Binding-site contacts:
Ligand atom O1A contacts residue ALA24 of chain 27.C at 3.4 Å.
Ligand atom C2A contacts residue PHE186 of chain 27.A at 3.3 Å (hydrophobic).
Ligand atom C4 contacts residue LEU106 of chain 27.A at 3.3 Å (hydrophobic).
Ligand atom CM4 contacts residue PHE186 of chain 27.A at 3.5 Å (hydrophobic).
Ligand atom C3B contacts residue MET224 of chain 27.A at 3.6 Å (hydrophobic).
Ligand atom CM4 contacts residue ALA150 of chain 27.A at 3.7 Å (hydrophobic).
Ligand atom C2A contacts residue TYR152 of chain 27.A at 3.5 Å (hydrophobic).
Ligand atom F1 contacts residue MET224 of chain 27.A at 3.7 Å.
Ligand atom C1C contacts residue TYR128 of chain 27.A at 3.3 Å (hydrophobic).
Ligand atom O1A contacts residue PHE186 of chain 27.A at 3.4 Å.
Ligand atom C2C contacts residue TYR128 of chain 27.A at 3.2 Å (hydrophobic).
Ligand atom F3 contacts residue TYR152 of chain 27.A at 3.6 Å.
Ligand atom F2 contacts residue PHE186 of chain 27.A at 3.1 Å.
Ligand atom CM2 contacts residue MET224 of chain 27.A at 3.5 Å (hydrophobic).
Ligand atom CM3 contacts residue ASN219 of chain 27.A at 3.5 Å.
Ligand atom C3A contacts residue PHE186 of chain 27.A at 3.1 Å (hydrophobic).
Ligand atom C4 contacts residue TYR197 of chain 27.A at 3.7 Å (hydrophobic).
Ligand atom F2 contacts residue VAL176 of chain 27.A at 2.7 Å.
Ligand atom N3A contacts residue TYR152 of chain 27.A at 3.5 Å.
Ligand atom CM2 contacts residue TYR128 of chain 27.A at 3.4 Å (hydrophobic).
Ligand atom CM6 contacts residue VAL191 of chain 27.A at 3.7 Å (hydrophobic).
Ligand atom C1C contacts residue TYR197 of chain 27.A at 3.7 Å (hydrophobic).
Ligand atom F3 contacts residue SER175 of chain 27.A at 2.8 Å.
Ligand atom N1A contacts residue ALA24 of chain 27.C at 3.3 Å.
Ligand atom N3A contacts residue PHE186 of chain 27.A at 3.1 Å.
Ligand atom CM4 contacts residue VAL176 of chain 27.A at 3.7 Å (hydrophobic).
Ligand atom F3 contacts residue VAL176 of chain 27.A at 3.6 Å.
Ligand atom CM6 contacts residue TYR152 of chain 27.A at 3.4 Å (hydrophobic).
Ligand atom C3C contacts residue TYR128 of chain 27.A at 3.1 Å (hydrophobic).
Ligand atom F1 contacts residue PHE186 of chain 27.A at 3.3 Å.
Ligand atom O1 contacts residue MET221 of chain 27.A at 3.7 Å.
Ligand atom C6B contacts residue TYR152 of chain 27.A at 3.6 Å (hydrophobic).
Ligand atom N1A contacts residue PRO174 of chain 27.A at 3.5 Å.
Ligand atom C5B contacts residue TYR152 of chain 27.A at 3.4 Å (hydrophobic).
Ligand atom C4B contacts residue TYR152 of chain 27.A at 3.6 Å (hydrophobic).
Ligand atom F3 contacts residue PRO174 of chain 27.A at 3.1 Å.
Ligand atom N1A contacts residue PHE186 of chain 27.A at 3.5 Å.
Ligand atom O1A contacts residue PRO174 of chain 27.A at 3.4 Å.
Ligand atom F3 contacts residue ALA150 of chain 27.A at 3.0 Å.
Ligand atom C3 contacts residue LEU106 of chain 27.A at 3.4 Å (hydrophobic).

The small molecule below binds the protein below.
Small molecule (SMILES): Cc1cc(CCCOc2c(C)cc(-c3noc(C(F)(F)F)n3)cc2C)on1

Sequence of chain 27.A:
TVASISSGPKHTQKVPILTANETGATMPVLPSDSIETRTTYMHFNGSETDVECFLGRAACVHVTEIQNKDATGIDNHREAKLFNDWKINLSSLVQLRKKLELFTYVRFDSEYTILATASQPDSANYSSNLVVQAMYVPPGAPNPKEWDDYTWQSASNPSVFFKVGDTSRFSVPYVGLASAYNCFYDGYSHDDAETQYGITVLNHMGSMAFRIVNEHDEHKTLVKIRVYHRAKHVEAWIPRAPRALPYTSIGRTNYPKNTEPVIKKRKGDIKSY

Sequence of chain 28.C:
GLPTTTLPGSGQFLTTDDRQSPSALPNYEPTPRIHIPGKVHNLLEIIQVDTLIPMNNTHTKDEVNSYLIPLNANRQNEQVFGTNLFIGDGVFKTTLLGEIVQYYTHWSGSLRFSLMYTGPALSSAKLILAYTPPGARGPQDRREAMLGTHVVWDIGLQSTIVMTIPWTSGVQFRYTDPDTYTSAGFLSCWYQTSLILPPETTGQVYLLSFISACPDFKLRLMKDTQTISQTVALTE

Sequence of chain 27.C:
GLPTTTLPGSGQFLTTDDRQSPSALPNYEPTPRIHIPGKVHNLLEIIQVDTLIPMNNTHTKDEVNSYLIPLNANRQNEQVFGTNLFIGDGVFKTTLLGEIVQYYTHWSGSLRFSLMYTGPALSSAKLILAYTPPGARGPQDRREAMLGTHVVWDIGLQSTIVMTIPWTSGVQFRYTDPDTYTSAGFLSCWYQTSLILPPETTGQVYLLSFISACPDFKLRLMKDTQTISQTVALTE